Sequence of chain 1.E:
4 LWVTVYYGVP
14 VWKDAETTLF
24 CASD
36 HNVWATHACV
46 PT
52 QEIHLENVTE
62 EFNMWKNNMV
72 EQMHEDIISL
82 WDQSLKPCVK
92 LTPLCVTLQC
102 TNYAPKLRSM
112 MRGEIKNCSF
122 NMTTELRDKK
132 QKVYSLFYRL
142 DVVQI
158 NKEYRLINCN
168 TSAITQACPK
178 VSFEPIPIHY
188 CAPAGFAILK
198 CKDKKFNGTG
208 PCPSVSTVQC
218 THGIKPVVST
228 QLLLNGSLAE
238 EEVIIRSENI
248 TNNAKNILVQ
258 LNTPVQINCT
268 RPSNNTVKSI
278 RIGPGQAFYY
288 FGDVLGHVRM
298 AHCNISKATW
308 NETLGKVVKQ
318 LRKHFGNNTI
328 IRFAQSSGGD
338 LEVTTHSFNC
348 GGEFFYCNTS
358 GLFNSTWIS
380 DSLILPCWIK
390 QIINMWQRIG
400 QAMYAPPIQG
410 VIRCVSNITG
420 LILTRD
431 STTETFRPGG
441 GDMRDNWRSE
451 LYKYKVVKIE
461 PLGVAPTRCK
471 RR

Binding-site contacts:
Ligand atom C7 contacts residue SER415 of chain 1.E at 4.0 Å.
Ligand atom O5 contacts residue VAL414 of chain 1.E at 4.2 Å.
Ligand atom C5 contacts residue VAL414 of chain 1.E at 3.4 Å (hydrophobic).
Ligand atom C4 contacts residue ASN232 of chain 1.E at 4.2 Å.
Ligand atom O6 contacts residue GLY348 of chain 1.E at 3.9 Å.
Ligand atom C5 contacts residue ASN232 of chain 1.E at 3.6 Å.
Ligand atom C6 contacts residue GLU181 of chain 1.E at 3.6 Å.
Ligand atom C2 contacts residue SER415 of chain 1.E at 3.5 Å.
Ligand atom O3 contacts residue GLU181 of chain 1.E at 3.8 Å.
Ligand atom C8 contacts residue VAL414 of chain 1.E at 4.2 Å (hydrophobic).
Ligand atom C1 contacts residue SER415 of chain 1.E at 3.6 Å.
Ligand atom O7 contacts residue VAL414 of chain 1.E at 3.6 Å.
Ligand atom C8 contacts residue ASN346 of chain 1.E at 4.0 Å.
Ligand atom N2 contacts residue SER415 of chain 1.E at 2.9 Å (h-bond).
Ligand atom C7 contacts residue ASN232 of chain 1.E at 3.7 Å.
Ligand atom C6 contacts residue NAG1 of chain 1.PA at 3.8 Å.
Ligand atom N2 contacts residue ASN232 of chain 1.E at 2.9 Å (h-bond).
Ligand atom C5 contacts residue GLU181 of chain 1.E at 4.0 Å.
Ligand atom C2 contacts residue ASN232 of chain 1.E at 2.4 Å.
Ligand atom O7 contacts residue ASN232 of chain 1.E at 4.0 Å.
Ligand atom O7 contacts residue CYS413 of chain 1.E at 3.8 Å.
Ligand atom C3 contacts residue VAL414 of chain 1.E at 4.0 Å (hydrophobic).
Ligand atom C8 contacts residue VAL224 of chain 1.E at 3.9 Å (hydrophobic).
Ligand atom O3 contacts residue SER415 of chain 1.E at 4.2 Å.
Ligand atom O4 contacts residue VAL414 of chain 1.E at 3.9 Å.
Ligand atom O7 contacts residue ARG412 of chain 1.E at 4.2 Å.
Ligand atom O5 contacts residue GLU181 of chain 1.E at 3.9 Å.
Ligand atom C5 contacts residue NAG1 of chain 1.PA at 3.8 Å.
Ligand atom C7 contacts residue VAL414 of chain 1.E at 4.1 Å (hydrophobic).
Ligand atom O5 contacts residue NAG1 of chain 1.PA at 3.7 Å.
Ligand atom O7 contacts residue GLU181 of chain 1.E at 4.0 Å.
Ligand atom C1 contacts residue ASN232 of chain 1.E at 1.4 Å.
Ligand atom C3 contacts residue ASN232 of chain 1.E at 3.8 Å.
Ligand atom C3 contacts residue SER415 of chain 1.E at 3.5 Å.
Ligand atom O5 contacts residue ASN232 of chain 1.E at 2.3 Å (h-bond).
Ligand atom O3 contacts residue CYS413 of chain 1.E at 4.0 Å.
Ligand atom C4 contacts residue VAL414 of chain 1.E at 4.0 Å (hydrophobic).
Ligand atom C8 contacts residue SER415 of chain 1.E at 4.1 Å.
Ligand atom O7 contacts residue PRO182 of chain 1.E at 3.9 Å.
Ligand atom C8 contacts residue LEU231 of chain 1.E at 3.6 Å (hydrophobic).

This small molecule binds to this protein.
Small molecule (SMILES): CC(=O)N[C@H]1[C@H](O[C@H]2[C@H](O)[C@@H](NC(C)=O)CO[C@@H]2CO)O[C@H](CO)[C@@H](O)[C@@H]1O